This protein binds this small molecule.
Small molecule (SMILES): CC(=O)N[C@H]1[C@H](O[C@H]2[C@H](O)[C@@H](NC(C)=O)CO[C@@H]2CO)O[C@H](CO)[C@@H](O[C@@H]2O[C@H](CO)[C@@H](O)[C@H](O)[C@@H]2O)[C@@H]1O

Binding-site contacts:
Ligand atom O5 contacts residue THR160 of chain 1.A at 4.4 Å.
Ligand atom C1 contacts residue PHE190 of chain 1.A at 3.7 Å (hydrophobic).
Ligand atom C6 contacts residue THR160 of chain 1.A at 3.8 Å.
Ligand atom O6 contacts residue THR160 of chain 1.A at 3.5 Å.
Ligand atom C2 contacts residue ASN158 of chain 1.A at 3.4 Å.
Ligand atom O5 contacts residue ILE159 of chain 1.A at 4.3 Å.
Ligand atom C7 contacts residue ASN158 of chain 1.A at 3.4 Å.
Ligand atom C5 contacts residue PHE190 of chain 1.A at 4.0 Å (hydrophobic).
Ligand atom N2 contacts residue ASN158 of chain 1.A at 3.8 Å.
Ligand atom C6 contacts residue ILE159 of chain 1.A at 4.5 Å (hydrophobic).
Ligand atom C6 contacts residue PHE190 of chain 1.A at 4.5 Å (hydrophobic).
Ligand atom O7 contacts residue ASN158 of chain 1.A at 2.4 Å (h-bond).
Ligand atom C1 contacts residue ASN158 of chain 1.A at 3.3 Å.
Ligand atom O7 contacts residue PHE190 of chain 1.A at 4.2 Å.
Ligand atom O6 contacts residue PHE190 of chain 1.A at 3.5 Å.
Ligand atom O6 contacts residue ILE159 of chain 1.A at 3.1 Å (h-bond).
Ligand atom O5 contacts residue ASN158 of chain 1.A at 3.5 Å (h-bond).
Ligand atom O5 contacts residue PHE190 of chain 1.A at 3.5 Å.
Ligand atom C8 contacts residue PHE190 of chain 1.A at 4.2 Å (hydrophobic).

Sequence of chain 1.A:
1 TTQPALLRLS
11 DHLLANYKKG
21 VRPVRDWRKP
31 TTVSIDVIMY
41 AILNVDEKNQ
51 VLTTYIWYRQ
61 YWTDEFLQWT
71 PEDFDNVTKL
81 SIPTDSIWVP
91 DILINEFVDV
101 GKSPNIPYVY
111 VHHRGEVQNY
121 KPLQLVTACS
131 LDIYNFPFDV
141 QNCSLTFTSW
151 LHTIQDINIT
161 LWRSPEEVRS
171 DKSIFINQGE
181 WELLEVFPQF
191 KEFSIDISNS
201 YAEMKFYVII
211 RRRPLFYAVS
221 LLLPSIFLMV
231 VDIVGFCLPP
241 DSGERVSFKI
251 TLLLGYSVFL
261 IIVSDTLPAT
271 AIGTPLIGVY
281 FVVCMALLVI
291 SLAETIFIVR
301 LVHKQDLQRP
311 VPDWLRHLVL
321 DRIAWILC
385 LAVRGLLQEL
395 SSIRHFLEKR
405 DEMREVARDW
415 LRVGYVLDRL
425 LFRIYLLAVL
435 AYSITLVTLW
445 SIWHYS